Binding-site contacts:
Ligand atom C5 contacts residue ASN158 of chain 3.A at 3.7 Å.
Ligand atom C1 contacts residue ASN158 of chain 3.A at 1.4 Å.
Ligand atom O7 contacts residue ASN158 of chain 3.A at 4.1 Å.
Ligand atom N2 contacts residue ASN158 of chain 3.A at 3.1 Å (h-bond).
Ligand atom C7 contacts residue ASN158 of chain 3.A at 3.8 Å.
Ligand atom C3 contacts residue ASN158 of chain 3.A at 3.8 Å.
Ligand atom O5 contacts residue ASN158 of chain 3.A at 2.3 Å (h-bond).
Ligand atom C4 contacts residue ASN158 of chain 3.A at 4.2 Å.
Ligand atom C2 contacts residue ASN158 of chain 3.A at 2.5 Å.

Sequence of chain 3.A:
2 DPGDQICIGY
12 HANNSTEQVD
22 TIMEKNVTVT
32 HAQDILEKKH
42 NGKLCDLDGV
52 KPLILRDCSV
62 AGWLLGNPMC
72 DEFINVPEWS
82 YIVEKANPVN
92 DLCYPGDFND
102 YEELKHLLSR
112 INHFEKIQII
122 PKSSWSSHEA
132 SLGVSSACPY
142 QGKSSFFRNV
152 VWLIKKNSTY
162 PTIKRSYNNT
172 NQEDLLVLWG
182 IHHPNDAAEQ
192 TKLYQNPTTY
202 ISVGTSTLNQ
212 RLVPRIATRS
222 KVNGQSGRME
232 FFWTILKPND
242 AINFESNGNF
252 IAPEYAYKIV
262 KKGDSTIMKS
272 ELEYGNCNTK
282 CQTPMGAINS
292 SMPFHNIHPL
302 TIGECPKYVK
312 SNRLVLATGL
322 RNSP

A protein and the small-molecule ligand that binds it are described below.
Small molecule (SMILES): CC(=O)N[C@@H]1[C@@H](O)[C@H](O)[C@@H](CO)O[C@H]1O